The small molecule below binds the protein below.
Small molecule (SMILES): O=C(O)[C@@H](CO)O[C@H]1O[C@H](CO)[C@@H](O)[C@H](O)[C@@H]1O

Binding-site contacts:
Ligand atom O1 contacts residue HIS170 of chain 1.A at 3.7 Å.
Ligand atom C4 contacts residue GLU45 of chain 1.A at 3.6 Å.
Ligand atom C2 contacts residue ARG135 of chain 1.A at 3.8 Å.
Ligand atom C23 contacts residue ASP8 of chain 1.A at 3.3 Å.
Ligand atom C21 contacts residue GLY165 of chain 1.A at 3.9 Å.
Ligand atom O5 contacts residue PHE168 of chain 1.A at 3.8 Å.
Ligand atom O1A contacts residue PHE168 of chain 1.A at 3.4 Å (h-bond).
Ligand atom O2 contacts residue ARG135 of chain 1.A at 3.4 Å (salt-bridge).
Ligand atom C21 contacts residue PHE168 of chain 1.A at 3.8 Å (hydrophobic).
Ligand atom O1B contacts residue GLY165 of chain 1.A at 3.8 Å.
Ligand atom O13 contacts residue ASP8 of chain 1.A at 3.7 Å.
Ligand atom O1B contacts residue ARG167 of chain 1.A at 2.8 Å (salt-bridge).
Ligand atom C23 contacts residue VN41 of chain 1.D at 3.1 Å.
Ligand atom C3 contacts residue GLU45 of chain 1.A at 3.7 Å.
Ligand atom O13 contacts residue VN41 of chain 1.D at 2.6 Å (h-bond).
Ligand atom O1A contacts residue GLY165 of chain 1.A at 3.3 Å.
Ligand atom O3 contacts residue LYS41 of chain 1.A at 3.6 Å.
Ligand atom O1B contacts residue GLY166 of chain 1.A at 3.2 Å (h-bond).
Ligand atom C2 contacts residue TYR110 of chain 1.A at 3.9 Å (hydrophobic).
Ligand atom O2 contacts residue TYR110 of chain 1.A at 2.8 Å (h-bond).
Ligand atom C21 contacts residue GLY166 of chain 1.A at 3.7 Å.
Ligand atom O4 contacts residue GLU45 of chain 1.A at 2.5 Å (salt-bridge).
Ligand atom C2 contacts residue THR140 of chain 1.A at 3.5 Å.
Ligand atom C21 contacts residue HIS170 of chain 1.A at 3.8 Å.
Ligand atom C2 contacts residue HIS170 of chain 1.A at 3.8 Å.
Ligand atom C1 contacts residue HIS170 of chain 1.A at 3.8 Å.
Ligand atom O1A contacts residue HIS170 of chain 1.A at 2.7 Å (h-bond).
Ligand atom C5 contacts residue ASP8 of chain 1.A at 3.8 Å.
Ligand atom O4 contacts residue LYS41 of chain 1.A at 3.0 Å (salt-bridge).
Ligand atom O1 contacts residue ALA40 of chain 1.A at 3.7 Å.
Ligand atom O3 contacts residue GLU45 of chain 1.A at 2.6 Å (salt-bridge).
Ligand atom O3 contacts residue ARG135 of chain 1.A at 2.9 Å (salt-bridge).
Ligand atom O1A contacts residue GLY166 of chain 1.A at 3.9 Å.
Ligand atom O13 contacts residue GLY166 of chain 1.A at 2.9 Å (h-bond).
Ligand atom O2 contacts residue THR140 of chain 1.A at 2.8 Å (h-bond).
Ligand atom O5 contacts residue TYR110 of chain 1.A at 3.6 Å (h-bond).
Ligand atom O6 contacts residue ARG167 of chain 1.A at 2.9 Å (salt-bridge).
Ligand atom O13 contacts residue GLY165 of chain 1.A at 3.7 Å.
Ligand atom O1B contacts residue PHE168 of chain 1.A at 3.2 Å (h-bond).
Ligand atom C22 contacts residue ASP8 of chain 1.A at 3.6 Å.

Sequence of chain 1.A:
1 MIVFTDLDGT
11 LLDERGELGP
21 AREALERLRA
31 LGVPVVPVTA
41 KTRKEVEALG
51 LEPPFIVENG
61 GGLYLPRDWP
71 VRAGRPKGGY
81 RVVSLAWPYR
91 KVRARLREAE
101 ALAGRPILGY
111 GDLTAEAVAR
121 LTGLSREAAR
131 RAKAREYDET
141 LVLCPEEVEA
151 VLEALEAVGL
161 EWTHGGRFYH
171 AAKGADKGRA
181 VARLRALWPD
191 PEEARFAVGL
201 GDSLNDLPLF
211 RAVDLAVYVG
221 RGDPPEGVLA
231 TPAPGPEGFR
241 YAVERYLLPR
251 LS